A protein and the small-molecule ligand that binds it are described below.
Small molecule (SMILES): Cc1c(F)cncc1-n1c([C@H](C)Nc2nc(N)nc(N)c2C#N)nc2cccc(Cl)c2c1=O

Sequence of chain 1.B:
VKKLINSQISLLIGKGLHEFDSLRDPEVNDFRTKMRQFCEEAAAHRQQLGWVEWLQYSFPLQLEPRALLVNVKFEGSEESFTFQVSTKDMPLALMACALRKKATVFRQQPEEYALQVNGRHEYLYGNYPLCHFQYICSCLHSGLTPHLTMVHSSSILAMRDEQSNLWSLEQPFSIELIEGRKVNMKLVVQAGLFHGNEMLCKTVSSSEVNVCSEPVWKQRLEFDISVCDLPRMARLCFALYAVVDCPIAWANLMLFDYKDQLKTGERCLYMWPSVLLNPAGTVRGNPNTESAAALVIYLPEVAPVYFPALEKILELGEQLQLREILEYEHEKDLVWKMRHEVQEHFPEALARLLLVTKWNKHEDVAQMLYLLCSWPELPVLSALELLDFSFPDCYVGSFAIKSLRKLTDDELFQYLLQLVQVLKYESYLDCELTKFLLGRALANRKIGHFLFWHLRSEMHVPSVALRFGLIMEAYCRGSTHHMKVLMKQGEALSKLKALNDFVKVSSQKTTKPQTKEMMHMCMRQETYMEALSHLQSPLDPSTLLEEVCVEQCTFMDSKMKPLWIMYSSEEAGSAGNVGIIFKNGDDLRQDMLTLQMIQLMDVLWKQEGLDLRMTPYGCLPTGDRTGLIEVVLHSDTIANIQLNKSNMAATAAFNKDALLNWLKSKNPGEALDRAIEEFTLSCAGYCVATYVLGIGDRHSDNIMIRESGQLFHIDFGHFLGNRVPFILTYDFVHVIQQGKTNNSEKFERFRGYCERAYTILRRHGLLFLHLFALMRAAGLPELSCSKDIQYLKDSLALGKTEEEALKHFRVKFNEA

Binding-site contacts:
Ligand atom C02 contacts residue ILE672 of chain 1.B at 3.6 Å (hydrophobic).
Ligand atom C20 contacts residue MET647 of chain 1.B at 3.8 Å (hydrophobic).
Ligand atom CL2 contacts residue TRP655 of chain 1.B at 3.8 Å.
Ligand atom C29 contacts residue ASP727 of chain 1.B at 3.1 Å.
Ligand atom F33 contacts residue THR728 of chain 1.B at 3.5 Å.
Ligand atom N04 contacts residue VAL723 of chain 1.B at 3.0 Å (h-bond).
Ligand atom N11 contacts residue ILE720 of chain 1.B at 3.7 Å.
Ligand atom N08 contacts residue VAL723 of chain 1.B at 3.0 Å (h-bond).
Ligand atom C01 contacts residue ILE672 of chain 1.B at 3.8 Å (hydrophobic).
Ligand atom C03 contacts residue GLU721 of chain 1.B at 3.6 Å.
Ligand atom C16 contacts residue TRP655 of chain 1.B at 3.8 Å (hydrophobic).
Ligand atom C21 contacts residue PRO653 of chain 1.B at 3.3 Å (hydrophobic).
Ligand atom CL2 contacts residue THR645 of chain 1.B at 3.7 Å.
Ligand atom N07 contacts residue ILE720 of chain 1.B at 3.5 Å.
Ligand atom C22 contacts residue PRO653 of chain 1.B at 3.5 Å (hydrophobic).
Ligand atom N07 contacts residue TYR708 of chain 1.B at 3.5 Å.
Ligand atom C20 contacts residue TRP655 of chain 1.B at 3.5 Å (hydrophobic).
Ligand atom C23 contacts residue ILE672 of chain 1.B at 3.6 Å (hydrophobic).
Ligand atom C13 contacts residue ILE805 of chain 1.B at 3.5 Å (hydrophobic).
Ligand atom N07 contacts residue GLU721 of chain 1.B at 2.7 Å (salt-bridge).
Ligand atom C22 contacts residue LEU654 of chain 1.B at 3.8 Å (hydrophobic).
Ligand atom C21 contacts residue TRP655 of chain 1.B at 3.7 Å (hydrophobic).
Ligand atom C05 contacts residue VAL723 of chain 1.B at 3.7 Å (hydrophobic).
Ligand atom N04 contacts residue VAL722 of chain 1.B at 3.8 Å.
Ligand atom C21 contacts residue MET647 of chain 1.B at 3.6 Å (hydrophobic).
Ligand atom C22 contacts residue ILE672 of chain 1.B at 3.7 Å (hydrophobic).
Ligand atom F33 contacts residue ASP727 of chain 1.B at 3.7 Å.
Ligand atom C13 contacts residue THR728 of chain 1.B at 3.8 Å.
Ligand atom CL2 contacts residue PHE646 of chain 1.B at 3.5 Å.
Ligand atom N09 contacts residue MET795 of chain 1.B at 3.8 Å.
Ligand atom C30 contacts residue THR728 of chain 1.B at 3.6 Å.
Ligand atom C01 contacts residue MET795 of chain 1.B at 3.6 Å (hydrophobic).
Ligand atom N08 contacts residue SER726 of chain 1.B at 3.5 Å (h-bond).
Ligand atom N06 contacts residue MET795 of chain 1.B at 3.5 Å (h-bond).
Ligand atom N08 contacts residue TRP655 of chain 1.B at 3.6 Å.
Ligand atom C32 contacts residue MET647 of chain 1.B at 3.7 Å (hydrophobic).
Ligand atom N04 contacts residue GLU721 of chain 1.B at 3.8 Å.
Ligand atom N09 contacts residue ILE805 of chain 1.B at 3.8 Å.
Ligand atom CL2 contacts residue MET647 of chain 1.B at 3.7 Å.
Ligand atom C17 contacts residue TRP655 of chain 1.B at 3.4 Å (hydrophobic).